A small-molecule ligand and the protein it binds are described below.
Small molecule (SMILES): CC(=O)N[C@@H]1[C@@H](O)[C@H](O)[C@@H](CO)O[C@H]1O

Binding-site contacts:
Ligand atom O5 contacts residue ASN47 of chain 1.A at 2.3 Å (h-bond).
Ligand atom C7 contacts residue ASN47 of chain 1.A at 3.1 Å.
Ligand atom N2 contacts residue ASN42 of chain 1.A at 4.4 Å.
Ligand atom N2 contacts residue ASN47 of chain 1.A at 2.9 Å (h-bond).
Ligand atom C8 contacts residue ASN42 of chain 1.A at 4.2 Å.
Ligand atom N2 contacts residue SER49 of chain 1.A at 4.5 Å.
Ligand atom C4 contacts residue ASN47 of chain 1.A at 3.9 Å.
Ligand atom C1 contacts residue ASN47 of chain 1.A at 1.4 Å.
Ligand atom C3 contacts residue ASN47 of chain 1.A at 3.6 Å.
Ligand atom O7 contacts residue ASN47 of chain 1.A at 2.7 Å (h-bond).
Ligand atom C2 contacts residue ASN47 of chain 1.A at 2.3 Å.
Ligand atom O7 contacts residue SER49 of chain 1.A at 2.8 Å (h-bond).
Ligand atom C8 contacts residue VAL40 of chain 1.A at 3.6 Å (hydrophobic).
Ligand atom O7 contacts residue SER48 of chain 1.A at 3.3 Å.
Ligand atom C8 contacts residue GLU29 of chain 1.A at 3.9 Å.
Ligand atom C8 contacts residue PHE41 of chain 1.A at 4.3 Å (hydrophobic).
Ligand atom C7 contacts residue SER48 of chain 1.A at 4.0 Å.
Ligand atom C8 contacts residue ASN47 of chain 1.A at 4.4 Å.
Ligand atom C7 contacts residue SER49 of chain 1.A at 3.4 Å.
Ligand atom C5 contacts residue ASN47 of chain 1.A at 3.5 Å.
Ligand atom C8 contacts residue SER49 of chain 1.A at 3.6 Å.
Ligand atom C8 contacts residue SER48 of chain 1.A at 4.0 Å.

Sequence of chain 1.A:
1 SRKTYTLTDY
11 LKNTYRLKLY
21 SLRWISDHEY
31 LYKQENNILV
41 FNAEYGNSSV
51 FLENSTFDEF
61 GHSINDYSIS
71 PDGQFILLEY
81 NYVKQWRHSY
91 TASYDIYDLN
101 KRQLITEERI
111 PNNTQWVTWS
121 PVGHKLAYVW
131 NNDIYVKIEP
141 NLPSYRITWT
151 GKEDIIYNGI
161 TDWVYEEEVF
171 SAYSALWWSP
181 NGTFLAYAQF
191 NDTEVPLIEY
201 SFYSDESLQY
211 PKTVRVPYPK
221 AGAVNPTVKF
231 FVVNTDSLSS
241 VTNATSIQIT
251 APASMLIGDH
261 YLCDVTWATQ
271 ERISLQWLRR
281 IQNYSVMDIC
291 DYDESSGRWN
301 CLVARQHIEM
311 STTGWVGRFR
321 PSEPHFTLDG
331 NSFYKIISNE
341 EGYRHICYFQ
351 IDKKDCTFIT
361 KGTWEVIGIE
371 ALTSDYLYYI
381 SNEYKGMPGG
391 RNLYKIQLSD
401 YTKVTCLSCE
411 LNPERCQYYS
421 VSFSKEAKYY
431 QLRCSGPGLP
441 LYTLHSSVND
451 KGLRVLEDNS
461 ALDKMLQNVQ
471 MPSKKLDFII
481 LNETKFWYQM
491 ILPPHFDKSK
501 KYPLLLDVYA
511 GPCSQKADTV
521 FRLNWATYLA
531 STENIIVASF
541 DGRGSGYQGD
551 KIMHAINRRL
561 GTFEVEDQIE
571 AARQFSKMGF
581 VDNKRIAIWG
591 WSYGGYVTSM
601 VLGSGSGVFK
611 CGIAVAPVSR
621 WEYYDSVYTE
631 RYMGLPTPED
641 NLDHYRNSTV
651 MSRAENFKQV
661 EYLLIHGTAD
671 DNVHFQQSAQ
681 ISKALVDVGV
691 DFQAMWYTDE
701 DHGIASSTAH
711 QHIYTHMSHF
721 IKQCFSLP